Binding-site contacts:
Ligand atom C2 contacts residue ASN90 of chain 1.B at 2.4 Å.
Ligand atom C6 contacts residue ASN90 of chain 1.B at 4.5 Å.
Ligand atom C4 contacts residue ASN90 of chain 1.B at 4.0 Å.
Ligand atom O5 contacts residue ASN90 of chain 1.B at 2.1 Å (h-bond).
Ligand atom O7 contacts residue ASN90 of chain 1.B at 3.1 Å (h-bond).
Ligand atom C7 contacts residue ASN90 of chain 1.B at 3.4 Å.
Ligand atom N2 contacts residue ASN90 of chain 1.B at 2.9 Å (h-bond).
Ligand atom C1 contacts residue ASN90 of chain 1.B at 1.3 Å.
Ligand atom C3 contacts residue ASN90 of chain 1.B at 3.7 Å.
Ligand atom C5 contacts residue ASN90 of chain 1.B at 3.4 Å.
Ligand atom O5 contacts residue SER92 of chain 1.B at 4.3 Å.

Sequence of chain 1.B:
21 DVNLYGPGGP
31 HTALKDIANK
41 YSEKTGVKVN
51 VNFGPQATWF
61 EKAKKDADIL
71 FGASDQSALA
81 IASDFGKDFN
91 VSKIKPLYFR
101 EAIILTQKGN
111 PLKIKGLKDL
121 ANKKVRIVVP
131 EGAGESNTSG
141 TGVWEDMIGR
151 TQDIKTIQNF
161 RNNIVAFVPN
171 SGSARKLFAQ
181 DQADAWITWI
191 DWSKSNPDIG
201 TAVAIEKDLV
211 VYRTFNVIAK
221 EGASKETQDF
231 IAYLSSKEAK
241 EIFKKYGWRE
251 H

A small-molecule ligand and the protein it binds are described below.
Small molecule (SMILES): CC(=O)N[C@H]1[C@@H](O[C@H]2[C@H](NC(C)=O)[C@@H](C)OC[C@@H]2NC(C)=O)O[C@H](CO)C[C@@H]1O